Sequence of chain 1.C:
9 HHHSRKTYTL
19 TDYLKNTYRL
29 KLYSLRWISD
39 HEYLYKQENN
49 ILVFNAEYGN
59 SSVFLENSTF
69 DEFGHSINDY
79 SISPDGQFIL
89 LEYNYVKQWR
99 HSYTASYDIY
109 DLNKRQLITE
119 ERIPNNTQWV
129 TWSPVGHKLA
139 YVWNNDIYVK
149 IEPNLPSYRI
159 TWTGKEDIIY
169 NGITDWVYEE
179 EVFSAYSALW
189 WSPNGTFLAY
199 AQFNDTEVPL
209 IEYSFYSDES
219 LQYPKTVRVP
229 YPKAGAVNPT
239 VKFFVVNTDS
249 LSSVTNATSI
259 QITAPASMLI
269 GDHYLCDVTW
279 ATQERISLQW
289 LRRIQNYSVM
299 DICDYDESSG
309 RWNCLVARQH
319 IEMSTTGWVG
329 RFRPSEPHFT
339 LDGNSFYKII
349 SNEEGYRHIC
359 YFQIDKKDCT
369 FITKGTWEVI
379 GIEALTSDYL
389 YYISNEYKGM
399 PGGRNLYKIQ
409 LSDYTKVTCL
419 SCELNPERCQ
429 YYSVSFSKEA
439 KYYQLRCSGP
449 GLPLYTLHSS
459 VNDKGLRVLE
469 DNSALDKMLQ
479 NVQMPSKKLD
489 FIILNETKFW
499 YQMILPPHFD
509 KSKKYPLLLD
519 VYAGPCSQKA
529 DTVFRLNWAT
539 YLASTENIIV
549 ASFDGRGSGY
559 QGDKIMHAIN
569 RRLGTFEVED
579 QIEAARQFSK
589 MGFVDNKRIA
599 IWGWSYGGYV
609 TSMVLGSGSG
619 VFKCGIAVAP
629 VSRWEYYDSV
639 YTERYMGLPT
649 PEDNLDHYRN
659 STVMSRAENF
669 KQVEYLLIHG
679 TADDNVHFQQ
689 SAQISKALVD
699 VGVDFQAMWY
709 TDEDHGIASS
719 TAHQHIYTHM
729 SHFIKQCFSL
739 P

A small-molecule ligand and the protein it binds are described below.
Small molecule (SMILES): CC(=O)N[C@@H]1[C@@H](O)[C@H](O)[C@@H](CO)O[C@H]1O

Binding-site contacts:
Ligand atom O7 contacts residue GLU40 of chain 1.C at 4.4 Å.
Ligand atom O7 contacts residue SER59 of chain 1.C at 4.3 Å.
Ligand atom C1 contacts residue ASN58 of chain 1.C at 1.5 Å.
Ligand atom C4 contacts residue ASN58 of chain 1.C at 4.2 Å.
Ligand atom C1 contacts residue ASN53 of chain 1.C at 4.4 Å.
Ligand atom C8 contacts residue SER60 of chain 1.C at 3.5 Å.
Ligand atom C7 contacts residue SER60 of chain 1.C at 3.9 Å.
Ligand atom C8 contacts residue SER59 of chain 1.C at 3.6 Å.
Ligand atom C7 contacts residue ASN58 of chain 1.C at 3.5 Å.
Ligand atom C8 contacts residue ASN58 of chain 1.C at 3.4 Å.
Ligand atom O5 contacts residue ASN58 of chain 1.C at 2.4 Å (h-bond).
Ligand atom O7 contacts residue VAL51 of chain 1.C at 4.0 Å.
Ligand atom C5 contacts residue ASN58 of chain 1.C at 3.7 Å.
Ligand atom N2 contacts residue ASN58 of chain 1.C at 2.9 Å (h-bond).
Ligand atom N2 contacts residue ASN53 of chain 1.C at 4.0 Å.
Ligand atom C3 contacts residue ASN58 of chain 1.C at 3.8 Å.
Ligand atom C2 contacts residue ASN58 of chain 1.C at 2.4 Å.
Ligand atom O7 contacts residue ASN58 of chain 1.C at 4.2 Å.
Ligand atom C7 contacts residue SER59 of chain 1.C at 4.4 Å.
Ligand atom O7 contacts residue SER60 of chain 1.C at 3.4 Å (h-bond).